Binding-site contacts:
Ligand atom N contacts residue PLP1 of chain 1.D at 1.3 Å.
Ligand atom OXT contacts residue ASN76 of chain 1.A at 3.2 Å (h-bond).
Ligand atom SG contacts residue THR181 of chain 1.A at 3.4 Å (h-bond).
Ligand atom NZ2 contacts residue GLY226 of chain 1.A at 2.9 Å (h-bond).
Ligand atom C contacts residue PLP1 of chain 1.D at 3.6 Å.
Ligand atom OXT contacts residue THR77 of chain 1.A at 2.9 Å (h-bond).
Ligand atom OH1 contacts residue MET124 of chain 1.A at 3.5 Å.
Ligand atom OH2 contacts residue MET124 of chain 1.A at 3.4 Å.
Ligand atom OXT contacts residue SER74 of chain 1.A at 3.4 Å (h-bond).
Ligand atom SG contacts residue GLY180 of chain 1.A at 3.5 Å.
Ligand atom CZ1 contacts residue GLY226 of chain 1.A at 3.1 Å.
Ligand atom C contacts residue THR77 of chain 1.A at 3.4 Å.
Ligand atom NZ2 contacts residue GLY224 of chain 1.A at 2.8 Å (h-bond).
Ligand atom OXT contacts residue PLP1 of chain 1.D at 3.5 Å (h-bond).
Ligand atom O contacts residue SER74 of chain 1.A at 2.9 Å (h-bond).
Ligand atom SG contacts residue GLY224 of chain 1.A at 3.5 Å (h-bond).
Ligand atom OXT contacts residue THR73 of chain 1.A at 3.5 Å (h-bond).
Ligand atom CB contacts residue PLP1 of chain 1.D at 3.4 Å.
Ligand atom O contacts residue THR73 of chain 1.A at 2.7 Å (h-bond).
Ligand atom CE contacts residue GLY226 of chain 1.A at 3.4 Å.
Ligand atom CZ1 contacts residue MET124 of chain 1.A at 3.2 Å (hydrophobic).
Ligand atom C contacts residue THR73 of chain 1.A at 3.4 Å.
Ligand atom CA contacts residue GLN146 of chain 1.A at 3.7 Å.
Ligand atom O contacts residue GLN146 of chain 1.A at 2.9 Å (h-bond).
Ligand atom OH2 contacts residue MET227 of chain 1.A at 3.7 Å.
Ligand atom OH1 contacts residue SER228 of chain 1.A at 2.7 Å (h-bond).
Ligand atom OH2 contacts residue SER228 of chain 1.A at 2.9 Å (h-bond).
Ligand atom CA contacts residue PLP1 of chain 1.D at 2.4 Å.
Ligand atom C contacts residue SER74 of chain 1.A at 3.1 Å.
Ligand atom CA contacts residue LYS46 of chain 1.A at 3.7 Å.
Ligand atom CB contacts residue SER74 of chain 1.A at 3.2 Å.
Ligand atom NZ2 contacts residue MET225 of chain 1.A at 3.0 Å (h-bond).
Ligand atom N contacts residue GLY224 of chain 1.A at 3.5 Å (h-bond).
Ligand atom CZ1 contacts residue SER228 of chain 1.A at 3.4 Å.
Ligand atom O contacts residue THR77 of chain 1.A at 3.5 Å (h-bond).
Ligand atom N contacts residue SER74 of chain 1.A at 3.5 Å (h-bond).
Ligand atom OH1 contacts residue GLY226 of chain 1.A at 3.4 Å (h-bond).
Ligand atom CA contacts residue SER74 of chain 1.A at 3.4 Å.
Ligand atom OH2 contacts residue GLY226 of chain 1.A at 3.4 Å (h-bond).
Ligand atom SG contacts residue PLP1 of chain 1.D at 3.6 Å.

Sequence of chain 1.A:
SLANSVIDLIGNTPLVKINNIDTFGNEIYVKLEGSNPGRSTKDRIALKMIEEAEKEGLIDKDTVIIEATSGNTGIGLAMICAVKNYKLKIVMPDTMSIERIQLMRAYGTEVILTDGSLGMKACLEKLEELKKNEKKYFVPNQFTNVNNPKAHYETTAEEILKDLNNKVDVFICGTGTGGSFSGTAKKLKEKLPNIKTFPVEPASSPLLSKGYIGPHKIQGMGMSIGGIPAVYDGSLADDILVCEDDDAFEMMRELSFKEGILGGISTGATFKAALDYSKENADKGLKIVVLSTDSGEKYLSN

This protein binds this small molecule.
Small molecule (SMILES): N[C@@H](CSC[C@H](N)C(=O)O)C(=O)O